Binding-site contacts:
Ligand atom C4 contacts residue ASN414 of chain 1.P at 4.2 Å.
Ligand atom N2 contacts residue ASN414 of chain 1.P at 2.9 Å (h-bond).
Ligand atom C5 contacts residue PRO259 of chain 1.P at 4.2 Å (hydrophobic).
Ligand atom C1 contacts residue ASN414 of chain 1.P at 1.4 Å.
Ligand atom C8 contacts residue ASN230 of chain 1.P at 3.4 Å.
Ligand atom C8 contacts residue NAG1 of chain 1.WA at 3.3 Å.
Ligand atom O6 contacts residue PRO259 of chain 1.P at 3.9 Å.
Ligand atom C6 contacts residue PRO259 of chain 1.P at 3.7 Å (hydrophobic).
Ligand atom C8 contacts residue ASN414 of chain 1.P at 4.5 Å.
Ligand atom O5 contacts residue ASN414 of chain 1.P at 2.3 Å (h-bond).
Ligand atom C5 contacts residue ASN414 of chain 1.P at 3.6 Å.
Ligand atom C7 contacts residue ASN414 of chain 1.P at 3.3 Å.
Ligand atom O5 contacts residue PRO259 of chain 1.P at 3.5 Å.
Ligand atom C1 contacts residue PRO259 of chain 1.P at 4.5 Å (hydrophobic).
Ligand atom O6 contacts residue LEU233 of chain 1.P at 3.9 Å.
Ligand atom O7 contacts residue ASN230 of chain 1.P at 3.8 Å.
Ligand atom C3 contacts residue ASN414 of chain 1.P at 3.8 Å.
Ligand atom C7 contacts residue ASN230 of chain 1.P at 3.8 Å.
Ligand atom C2 contacts residue ASN414 of chain 1.P at 2.4 Å.
Ligand atom O7 contacts residue ASN414 of chain 1.P at 3.3 Å (h-bond).

Sequence of chain 1.P:
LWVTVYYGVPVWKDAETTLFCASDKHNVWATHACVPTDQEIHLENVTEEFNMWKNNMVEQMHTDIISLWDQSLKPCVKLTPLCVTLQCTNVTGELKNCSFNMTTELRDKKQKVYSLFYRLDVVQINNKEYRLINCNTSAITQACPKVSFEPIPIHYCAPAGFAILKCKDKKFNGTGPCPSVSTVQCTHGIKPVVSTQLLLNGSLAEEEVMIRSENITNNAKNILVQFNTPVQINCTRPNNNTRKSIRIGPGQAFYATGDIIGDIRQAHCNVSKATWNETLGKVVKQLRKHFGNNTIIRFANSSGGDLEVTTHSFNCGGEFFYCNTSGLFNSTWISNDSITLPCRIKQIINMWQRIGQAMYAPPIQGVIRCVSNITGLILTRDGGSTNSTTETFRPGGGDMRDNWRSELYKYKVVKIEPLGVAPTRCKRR

The small molecule below binds the protein below.
Small molecule (SMILES): CC(=O)N[C@H]1[C@H](O[C@H]2[C@H](O)[C@@H](NC(C)=O)CO[C@@H]2CO)O[C@H](CO)[C@@H](O[C@@H]2O[C@H](CO)[C@@H](O)[C@H](O)[C@@H]2O)[C@@H]1O